Sequence of chain 3.B:
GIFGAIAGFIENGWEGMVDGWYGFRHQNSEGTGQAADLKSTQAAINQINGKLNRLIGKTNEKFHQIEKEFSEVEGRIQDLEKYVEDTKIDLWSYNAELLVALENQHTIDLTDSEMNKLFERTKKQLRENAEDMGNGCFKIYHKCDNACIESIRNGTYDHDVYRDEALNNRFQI

Binding-site contacts:
Ligand atom O5 contacts residue GLU150 of chain 3.B at 3.5 Å.
Ligand atom N2 contacts residue THR156 of chain 3.B at 4.0 Å.
Ligand atom O5 contacts residue SER151 of chain 3.B at 4.0 Å.
Ligand atom C5 contacts residue ASN154 of chain 3.B at 3.7 Å.
Ligand atom C5 contacts residue GLU150 of chain 3.B at 4.4 Å.
Ligand atom C4 contacts residue ASN154 of chain 3.B at 4.2 Å.
Ligand atom C1 contacts residue ASN154 of chain 3.B at 1.5 Å.
Ligand atom O5 contacts residue THR156 of chain 3.B at 3.9 Å.
Ligand atom C6 contacts residue ALA147 of chain 3.B at 3.3 Å (hydrophobic).
Ligand atom N2 contacts residue ASN154 of chain 3.B at 3.0 Å (h-bond).
Ligand atom C5 contacts residue THR156 of chain 3.B at 4.2 Å.
Ligand atom C6 contacts residue SER151 of chain 3.B at 4.1 Å.
Ligand atom C1 contacts residue GLU150 of chain 3.B at 4.3 Å.
Ligand atom O6 contacts residue GLU150 of chain 3.B at 3.5 Å.
Ligand atom C6 contacts residue GLU150 of chain 3.B at 4.0 Å.
Ligand atom C7 contacts residue ASN154 of chain 3.B at 3.3 Å.
Ligand atom O7 contacts residue ASN154 of chain 3.B at 3.3 Å (h-bond).
Ligand atom C2 contacts residue ASN154 of chain 3.B at 2.5 Å.
Ligand atom O5 contacts residue ASN154 of chain 3.B at 2.4 Å (h-bond).
Ligand atom O6 contacts residue ALA147 of chain 3.B at 3.8 Å.
Ligand atom C3 contacts residue ASN154 of chain 3.B at 3.9 Å.
Ligand atom C1 contacts residue THR156 of chain 3.B at 3.5 Å.
Ligand atom C7 contacts residue THR156 of chain 3.B at 4.4 Å.
Ligand atom C8 contacts residue ASN154 of chain 3.B at 4.5 Å.
Ligand atom C8 contacts residue THR156 of chain 3.B at 4.1 Å.

This protein binds this small molecule.
Small molecule (SMILES): CC(=O)N[C@@H]1[C@@H](O)[C@H](O)[C@@H](CO)O[C@H]1O